Sequence of chain 1.D:
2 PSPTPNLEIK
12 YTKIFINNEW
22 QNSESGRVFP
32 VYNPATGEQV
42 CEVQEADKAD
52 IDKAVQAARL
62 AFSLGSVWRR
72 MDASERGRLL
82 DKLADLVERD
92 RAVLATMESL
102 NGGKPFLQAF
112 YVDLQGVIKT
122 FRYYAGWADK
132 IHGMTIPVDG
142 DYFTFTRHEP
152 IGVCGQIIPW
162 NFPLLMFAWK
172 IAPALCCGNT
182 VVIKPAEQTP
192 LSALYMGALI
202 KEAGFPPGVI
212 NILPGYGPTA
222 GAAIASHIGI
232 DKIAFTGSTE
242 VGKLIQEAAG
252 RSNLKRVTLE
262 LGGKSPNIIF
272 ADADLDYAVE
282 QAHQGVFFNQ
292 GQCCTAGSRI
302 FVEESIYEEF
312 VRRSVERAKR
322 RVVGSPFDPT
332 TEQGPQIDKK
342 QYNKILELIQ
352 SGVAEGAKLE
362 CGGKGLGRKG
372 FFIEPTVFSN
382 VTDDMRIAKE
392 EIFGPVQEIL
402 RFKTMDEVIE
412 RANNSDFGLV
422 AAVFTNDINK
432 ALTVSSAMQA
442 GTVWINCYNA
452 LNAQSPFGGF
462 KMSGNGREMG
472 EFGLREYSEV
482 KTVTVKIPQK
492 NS

Binding-site contacts:
Ligand atom O30 contacts residue ASN162 of chain 1.D at 3.6 Å (h-bond).
Ligand atom N28 contacts residue THR296 of chain 1.D at 3.9 Å.
Ligand atom C19 contacts residue THR296 of chain 1.D at 3.5 Å.
Ligand atom C20 contacts residue PHE163 of chain 1.D at 3.3 Å (hydrophobic).
Ligand atom C05 contacts residue LEU452 of chain 1.D at 3.7 Å (hydrophobic).
Ligand atom C18 contacts residue PHE163 of chain 1.D at 3.5 Å (hydrophobic).
Ligand atom C22 contacts residue PHE163 of chain 1.D at 3.9 Å (hydrophobic).
Ligand atom C19 contacts residue ASN450 of chain 1.D at 3.9 Å.
Ligand atom S06 contacts residue ASN453 of chain 1.D at 3.8 Å.
Ligand atom C21 contacts residue LEU452 of chain 1.D at 3.8 Å (hydrophobic).
Ligand atom O10 contacts residue LEU452 of chain 1.D at 3.6 Å.
Ligand atom O30 contacts residue NAD1 of chain 1.K at 3.7 Å.
Ligand atom C26 contacts residue MET167 of chain 1.D at 3.7 Å (hydrophobic).
Ligand atom C21 contacts residue PHE163 of chain 1.D at 3.6 Å (hydrophobic).
Ligand atom C02 contacts residue ASN450 of chain 1.D at 4.0 Å.
Ligand atom O29 contacts residue THR296 of chain 1.D at 2.7 Å (h-bond).
Ligand atom O29 contacts residue CYS294 of chain 1.D at 3.2 Å.
Ligand atom C09 contacts residue LEU452 of chain 1.D at 3.5 Å (hydrophobic).
Ligand atom S06 contacts residue LEU452 of chain 1.D at 3.2 Å (h-bond).
Ligand atom C15 contacts residue ASN450 of chain 1.D at 4.0 Å.
Ligand atom C15 contacts residue PHE289 of chain 1.D at 3.8 Å (hydrophobic).
Ligand atom C17 contacts residue LEU452 of chain 1.D at 3.7 Å (hydrophobic).
Ligand atom N28 contacts residue PHE163 of chain 1.D at 3.7 Å.
Ligand atom C27 contacts residue PHE163 of chain 1.D at 3.8 Å (hydrophobic).
Ligand atom C19 contacts residue PHE163 of chain 1.D at 3.4 Å (hydrophobic).
Ligand atom O30 contacts residue CYS295 of chain 1.D at 3.2 Å (h-bond).
Ligand atom C27 contacts residue LEU166 of chain 1.D at 3.7 Å (hydrophobic).
Ligand atom C16 contacts residue ASN450 of chain 1.D at 3.4 Å.
Ligand atom C19 contacts residue CYS294 of chain 1.D at 3.4 Å (hydrophobic).
Ligand atom O30 contacts residue PHE163 of chain 1.D at 3.5 Å.
Ligand atom N28 contacts residue CYS295 of chain 1.D at 3.3 Å (h-bond).
Ligand atom C25 contacts residue TRP170 of chain 1.D at 3.5 Å (hydrophobic).
Ligand atom C13 contacts residue LEU166 of chain 1.D at 3.5 Å (hydrophobic).
Ligand atom C12 contacts residue VAL113 of chain 1.D at 3.5 Å (hydrophobic).
Ligand atom C18 contacts residue ASN450 of chain 1.D at 3.6 Å.
Ligand atom C18 contacts residue PHE289 of chain 1.D at 3.5 Å (hydrophobic).
Ligand atom C22 contacts residue LEU452 of chain 1.D at 3.5 Å (hydrophobic).
Ligand atom C17 contacts residue PHE163 of chain 1.D at 3.7 Å (hydrophobic).
Ligand atom C26 contacts residue TRP170 of chain 1.D at 3.7 Å (hydrophobic).
Ligand atom O29 contacts residue CYS295 of chain 1.D at 2.7 Å (h-bond).

A protein and the small-molecule ligand that binds it are described below.
Small molecule (SMILES): CCOc1ccsc1C(=O)N1CCN(c2ccc([N+](=O)[O-])c(N3CCCC3)c2)CC1

Sequence of chain 1.B:
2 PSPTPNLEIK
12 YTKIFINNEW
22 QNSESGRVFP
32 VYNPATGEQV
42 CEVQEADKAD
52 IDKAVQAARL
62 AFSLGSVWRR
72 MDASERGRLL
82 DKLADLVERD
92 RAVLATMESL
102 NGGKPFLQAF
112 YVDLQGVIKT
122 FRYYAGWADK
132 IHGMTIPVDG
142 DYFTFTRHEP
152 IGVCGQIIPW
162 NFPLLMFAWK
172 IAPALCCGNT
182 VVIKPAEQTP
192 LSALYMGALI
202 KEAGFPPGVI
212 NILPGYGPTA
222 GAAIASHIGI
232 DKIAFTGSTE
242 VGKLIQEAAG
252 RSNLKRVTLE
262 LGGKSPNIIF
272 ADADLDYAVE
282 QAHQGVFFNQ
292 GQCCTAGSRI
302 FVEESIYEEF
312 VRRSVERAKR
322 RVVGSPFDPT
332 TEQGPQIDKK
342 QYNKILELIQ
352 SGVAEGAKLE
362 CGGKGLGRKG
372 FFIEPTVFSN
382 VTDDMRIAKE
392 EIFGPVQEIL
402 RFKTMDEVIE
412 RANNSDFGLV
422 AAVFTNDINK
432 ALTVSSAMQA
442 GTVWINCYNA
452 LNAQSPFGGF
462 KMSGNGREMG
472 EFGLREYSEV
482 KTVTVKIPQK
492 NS